Sequence of chain 1.B:
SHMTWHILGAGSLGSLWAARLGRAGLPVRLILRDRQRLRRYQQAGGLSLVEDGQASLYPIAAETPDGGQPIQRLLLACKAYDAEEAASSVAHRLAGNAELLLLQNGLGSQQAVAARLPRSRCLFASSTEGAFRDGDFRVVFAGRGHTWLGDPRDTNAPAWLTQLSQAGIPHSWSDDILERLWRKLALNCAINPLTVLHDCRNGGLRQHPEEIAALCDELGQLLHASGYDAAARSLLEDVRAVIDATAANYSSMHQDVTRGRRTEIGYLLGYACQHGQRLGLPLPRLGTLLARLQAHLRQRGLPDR

A small-molecule ligand and the protein it binds are described below.
Small molecule (SMILES): CC(C)(CO)C(=O)C(=O)O

Binding-site contacts:
Ligand atom O4 contacts residue SER269 of chain 1.B at 3.3 Å.
Ligand atom C3 contacts residue ILE209 of chain 1.B at 3.7 Å (hydrophobic).
Ligand atom C3 contacts residue VAL260 of chain 1.B at 4.0 Å (hydrophobic).
Ligand atom C1 contacts residue VAL260 of chain 1.B at 3.4 Å (hydrophobic).
Ligand atom O3 contacts residue ASN210 of chain 1.B at 3.4 Å (h-bond).
Ligand atom C6 contacts residue SER269 of chain 1.B at 4.2 Å.
Ligand atom C2 contacts residue VAL260 of chain 1.B at 4.3 Å (hydrophobic).
Ligand atom O2 contacts residue ASN210 of chain 1.B at 3.9 Å.
Ligand atom C6 contacts residue ASN210 of chain 1.B at 3.6 Å.
Ligand atom O2 contacts residue SER270 of chain 1.B at 4.5 Å.
Ligand atom O3 contacts residue ASN206 of chain 1.B at 3.9 Å.
Ligand atom O4 contacts residue ASN210 of chain 1.B at 3.6 Å.
Ligand atom O3 contacts residue SER270 of chain 1.B at 3.2 Å (h-bond).
Ligand atom C4 contacts residue LEU205 of chain 1.B at 4.4 Å (hydrophobic).
Ligand atom O2 contacts residue ASN220 of chain 1.B at 3.3 Å (h-bond).
Ligand atom C5 contacts residue ASN210 of chain 1.B at 3.6 Å.
Ligand atom O1 contacts residue VAL260 of chain 1.B at 4.2 Å.
Ligand atom C6 contacts residue SER270 of chain 1.B at 3.5 Å.
Ligand atom C2 contacts residue ASN210 of chain 1.B at 4.2 Å.
Ligand atom C5 contacts residue ASN220 of chain 1.B at 4.3 Å.
Ligand atom C1 contacts residue ASN220 of chain 1.B at 3.7 Å.
Ligand atom C3 contacts residue LEU205 of chain 1.B at 4.1 Å (hydrophobic).
Ligand atom O1 contacts residue LEU205 of chain 1.B at 3.8 Å.
Ligand atom O2 contacts residue SER269 of chain 1.B at 3.6 Å.
Ligand atom O4 contacts residue SER270 of chain 1.B at 2.4 Å (h-bond).
Ligand atom C1 contacts residue THR264 of chain 1.B at 3.9 Å.
Ligand atom C5 contacts residue SER269 of chain 1.B at 4.3 Å.
Ligand atom C3 contacts residue ASN210 of chain 1.B at 3.6 Å.